Binding-site contacts:
Ligand atom OP1 contacts residue PHE277 of chain 2.A at 4.1 Å.
Ligand atom C5' contacts residue DC1 of chain 5.F at 1.4 Å.
Ligand atom O3' contacts residue PHE277 of chain 2.A at 4.1 Å.
Ligand atom OP1 contacts residue DC1 of chain 5.F at 0.4 Å (h-bond).
Ligand atom P contacts residue DC1 of chain 5.F at 1.1 Å.
Ligand atom C2' contacts residue PHE277 of chain 2.A at 2.8 Å (hydrophobic).
Ligand atom O3' contacts residue DC1 of chain 5.F at 1.1 Å (h-bond).
Ligand atom C4' contacts residue DC1 of chain 5.F at 1.2 Å.
Ligand atom OP2 contacts residue DC1 of chain 5.F at 1.0 Å.
Ligand atom OP1 contacts residue ARG10 of chain 2.A at 3.8 Å.
Ligand atom C3' contacts residue PHE277 of chain 2.A at 3.6 Å (hydrophobic).
Ligand atom O4' contacts residue DC1 of chain 5.F at 0.3 Å (h-bond).
Ligand atom C1' contacts residue PHE277 of chain 2.A at 3.9 Å (hydrophobic).
Ligand atom C2' contacts residue DC1 of chain 5.F at 1.2 Å.
Ligand atom C1' contacts residue DC1 of chain 5.F at 1.3 Å.
Ligand atom O5' contacts residue DC1 of chain 5.F at 1.2 Å (h-bond).
Ligand atom C3' contacts residue DC1 of chain 5.F at 0.8 Å.

Sequence of chain 2.A:
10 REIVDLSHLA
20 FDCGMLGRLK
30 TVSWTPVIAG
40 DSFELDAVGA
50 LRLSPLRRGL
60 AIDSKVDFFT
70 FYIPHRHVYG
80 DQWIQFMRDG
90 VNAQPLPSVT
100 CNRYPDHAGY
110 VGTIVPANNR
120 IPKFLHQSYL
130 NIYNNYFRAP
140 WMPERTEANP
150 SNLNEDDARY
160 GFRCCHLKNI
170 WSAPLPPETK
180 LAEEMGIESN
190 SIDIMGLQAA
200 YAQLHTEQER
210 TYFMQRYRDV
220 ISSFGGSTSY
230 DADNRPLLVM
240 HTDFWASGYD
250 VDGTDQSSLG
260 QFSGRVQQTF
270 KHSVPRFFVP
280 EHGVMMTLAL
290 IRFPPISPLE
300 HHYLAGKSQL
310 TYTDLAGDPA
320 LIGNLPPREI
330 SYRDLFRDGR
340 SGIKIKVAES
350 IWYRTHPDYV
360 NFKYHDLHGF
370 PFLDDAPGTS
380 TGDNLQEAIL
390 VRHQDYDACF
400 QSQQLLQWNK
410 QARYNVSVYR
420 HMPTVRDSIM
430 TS

This small molecule binds to this protein.
Small molecule (SMILES): Nc1ccn([C@H]2C[C@H](O)[C@@H](COP(=O)(O)O)O2)c(=O)n1